A small-molecule ligand and the protein it binds are described below.
Small molecule (SMILES): CC(C)[C@H](NC(=O)[C@@H](NC(=O)[C@H](C)NC(=O)[C@@H]1CCCN1C(=O)[C@@H](N)Cc1ccccc1)[C@@H](C)OP(=O)(O)O)C(=O)O

Sequence of chain 1.A:
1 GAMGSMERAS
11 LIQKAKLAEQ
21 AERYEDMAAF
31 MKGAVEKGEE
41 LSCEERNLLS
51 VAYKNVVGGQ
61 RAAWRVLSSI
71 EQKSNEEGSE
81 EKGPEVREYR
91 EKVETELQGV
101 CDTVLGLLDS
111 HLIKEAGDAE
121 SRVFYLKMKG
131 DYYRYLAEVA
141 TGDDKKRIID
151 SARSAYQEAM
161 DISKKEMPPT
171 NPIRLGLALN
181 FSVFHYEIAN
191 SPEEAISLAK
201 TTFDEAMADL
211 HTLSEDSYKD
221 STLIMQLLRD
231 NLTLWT

Binding-site contacts:
Ligand atom CG2 contacts residue NJ31 of chain 1.F at 3.8 Å.
Ligand atom O3P contacts residue TYR135 of chain 1.A at 2.7 Å (h-bond).
Ligand atom C contacts residue ASN231 of chain 1.A at 3.7 Å.
Ligand atom O contacts residue ASN231 of chain 1.A at 3.0 Å (h-bond).
Ligand atom CA contacts residue LEU179 of chain 1.A at 3.8 Å (hydrophobic).
Ligand atom N contacts residue ASN231 of chain 1.A at 2.9 Å (h-bond).
Ligand atom CG2 contacts residue ASN180 of chain 1.A at 3.7 Å.
Ligand atom CG2 contacts residue VAL183 of chain 1.A at 3.8 Å (hydrophobic).
Ligand atom C contacts residue LYS127 of chain 1.A at 3.7 Å.
Ligand atom CB contacts residue TRP235 of chain 1.A at 3.9 Å (hydrophobic).
Ligand atom O contacts residue ASN180 of chain 1.A at 2.9 Å (h-bond).
Ligand atom OXT contacts residue NJ31 of chain 1.F at 3.4 Å.
Ligand atom CB contacts residue ARG65 of chain 1.A at 3.8 Å.
Ligand atom OXT contacts residue LYS54 of chain 1.A at 3.7 Å.
Ligand atom O contacts residue VAL183 of chain 1.A at 3.5 Å.
Ligand atom CB contacts residue ASN180 of chain 1.A at 3.2 Å.
Ligand atom C contacts residue ASN180 of chain 1.A at 3.6 Å.
Ligand atom CA contacts residue ASN180 of chain 1.A at 3.2 Å.
Ligand atom O contacts residue LYS127 of chain 1.A at 2.8 Å (salt-bridge).
Ligand atom P contacts residue TYR135 of chain 1.A at 3.8 Å.
Ligand atom CB contacts residue ASN231 of chain 1.A at 3.6 Å.
Ligand atom O2P contacts residue ARG61 of chain 1.A at 2.9 Å (salt-bridge).
Ligand atom O1P contacts residue ARG134 of chain 1.A at 2.8 Å (salt-bridge).
Ligand atom P contacts residue ARG61 of chain 1.A at 3.6 Å.
Ligand atom CA contacts residue ASN231 of chain 1.A at 3.6 Å.
Ligand atom CB contacts residue ASN231 of chain 1.A at 3.6 Å.
Ligand atom CG contacts residue VAL183 of chain 1.A at 3.8 Å (hydrophobic).
Ligand atom O3P contacts residue ARG134 of chain 1.A at 2.9 Å (salt-bridge).
Ligand atom CG1 contacts residue LEU179 of chain 1.A at 3.8 Å (hydrophobic).
Ligand atom CG2 contacts residue ARG134 of chain 1.A at 3.8 Å.
Ligand atom O contacts residue LEU179 of chain 1.A at 3.5 Å.
Ligand atom O1P contacts residue ARG61 of chain 1.A at 2.9 Å (salt-bridge).
Ligand atom CG2 contacts residue GLY176 of chain 1.A at 3.6 Å.
Ligand atom CG1 contacts residue LEU227 of chain 1.A at 3.6 Å (hydrophobic).
Ligand atom N contacts residue ASN180 of chain 1.A at 3.0 Å (h-bond).
Ligand atom P contacts residue ARG134 of chain 1.A at 3.8 Å.
Ligand atom CG1 contacts residue NJ31 of chain 1.F at 3.8 Å.
Ligand atom O contacts residue LYS54 of chain 1.A at 3.6 Å.
Ligand atom O2P contacts residue LYS54 of chain 1.A at 3.5 Å (salt-bridge).
Ligand atom CA contacts residue ASN231 of chain 1.A at 3.8 Å.